Binding-site contacts:
Ligand atom OP2 contacts residue PRO276 of chain 22.A at 3.9 Å.
Ligand atom OP1 contacts residue PRO276 of chain 22.A at 3.1 Å.
Ligand atom P contacts residue ASN139 of chain 22.A at 3.7 Å.
Ligand atom C1' contacts residue TRP60 of chain 22.A at 3.5 Å (hydrophobic).
Ligand atom O3' contacts residue GLN137 of chain 22.A at 2.0 Å (h-bond).
Ligand atom OP2 contacts residue ARG534 of chain 22.A at 3.6 Å.
Ligand atom N3 contacts residue TRP60 of chain 22.A at 3.0 Å.
Ligand atom C2 contacts residue TRP60 of chain 22.A at 3.4 Å (hydrophobic).
Ligand atom C1' contacts residue GLN137 of chain 22.A at 4.0 Å.
Ligand atom OP2 contacts residue ASN139 of chain 22.A at 3.3 Å (h-bond).
Ligand atom N1 contacts residue TRP60 of chain 22.A at 3.5 Å.
Ligand atom O3' contacts residue TRP60 of chain 22.A at 4.4 Å.
Ligand atom C4 contacts residue TRP60 of chain 22.A at 3.5 Å (hydrophobic).
Ligand atom C5 contacts residue TRP60 of chain 22.A at 3.8 Å (hydrophobic).
Ligand atom O4' contacts residue TRP60 of chain 22.A at 4.2 Å.
Ligand atom C2' contacts residue TRP60 of chain 22.A at 4.1 Å (hydrophobic).
Ligand atom OP2 contacts residue TRP60 of chain 22.A at 4.4 Å.
Ligand atom N6 contacts residue GLY57 of chain 22.A at 3.7 Å.
Ligand atom O5' contacts residue TRP60 of chain 22.A at 3.8 Å.
Ligand atom C2' contacts residue GLN137 of chain 22.A at 2.9 Å.
Ligand atom N6 contacts residue TRP60 of chain 22.A at 3.0 Å.
Ligand atom C8 contacts residue TRP60 of chain 22.A at 4.4 Å (hydrophobic).
Ligand atom C6 contacts residue TRP60 of chain 22.A at 3.4 Å (hydrophobic).
Ligand atom OP1 contacts residue ASN275 of chain 22.A at 4.5 Å.
Ligand atom O5' contacts residue PRO276 of chain 22.A at 2.8 Å.
Ligand atom C4' contacts residue GLN137 of chain 22.A at 4.1 Å.
Ligand atom OP1 contacts residue ASN139 of chain 22.A at 3.1 Å (h-bond).
Ligand atom OP2 contacts residue GLN137 of chain 22.A at 3.8 Å.
Ligand atom N6 contacts residue ASP58 of chain 22.A at 4.3 Å.
Ligand atom C4' contacts residue PRO276 of chain 22.A at 3.7 Å (hydrophobic).
Ligand atom P contacts residue GLN137 of chain 22.A at 3.5 Å.
Ligand atom O3' contacts residue PRO276 of chain 22.A at 3.4 Å.
Ligand atom C3' contacts residue GLN137 of chain 22.A at 2.6 Å.
Ligand atom N7 contacts residue TRP60 of chain 22.A at 3.9 Å.
Ligand atom C5' contacts residue PRO276 of chain 22.A at 3.7 Å (hydrophobic).
Ligand atom P contacts residue PRO276 of chain 22.A at 3.8 Å.
Ligand atom N9 contacts residue TRP60 of chain 22.A at 3.8 Å.
Ligand atom C3' contacts residue PRO276 of chain 22.A at 3.2 Å (hydrophobic).
Ligand atom O5' contacts residue GLN137 of chain 22.A at 4.3 Å.
Ligand atom OP1 contacts residue GLN137 of chain 22.A at 4.4 Å.

Sequence of chain 22.A:
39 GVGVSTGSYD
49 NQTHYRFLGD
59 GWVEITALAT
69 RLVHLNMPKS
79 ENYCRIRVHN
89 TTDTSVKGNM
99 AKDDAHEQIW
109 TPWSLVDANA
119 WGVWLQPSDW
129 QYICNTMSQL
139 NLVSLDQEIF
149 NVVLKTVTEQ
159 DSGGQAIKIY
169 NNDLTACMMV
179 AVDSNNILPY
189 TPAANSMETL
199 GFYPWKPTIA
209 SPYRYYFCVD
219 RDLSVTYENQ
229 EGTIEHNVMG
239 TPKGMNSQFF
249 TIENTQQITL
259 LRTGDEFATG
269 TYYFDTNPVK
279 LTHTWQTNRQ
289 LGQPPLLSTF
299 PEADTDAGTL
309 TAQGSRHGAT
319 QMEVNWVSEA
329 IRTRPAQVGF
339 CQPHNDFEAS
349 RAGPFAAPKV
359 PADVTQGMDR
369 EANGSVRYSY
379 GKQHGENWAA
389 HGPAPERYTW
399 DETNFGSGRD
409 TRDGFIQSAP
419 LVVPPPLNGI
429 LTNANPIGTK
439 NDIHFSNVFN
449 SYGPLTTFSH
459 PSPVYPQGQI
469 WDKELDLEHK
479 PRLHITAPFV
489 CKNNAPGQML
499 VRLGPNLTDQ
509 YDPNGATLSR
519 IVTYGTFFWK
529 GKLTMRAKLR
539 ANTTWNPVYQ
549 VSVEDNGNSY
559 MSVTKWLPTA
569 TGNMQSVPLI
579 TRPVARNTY

A protein and the small-molecule ligand that binds it are described below.
Small molecule (SMILES): N=c1ccn([C@H]2C[C@H](O[P](=O)(O)OC[C@H]3O[C@@H](n4cnc5c(N)ncnc54)C[C@@H]3O[P](=O)(O)OC[C@H]3O[C@@H](n4cnc5c(N)ncnc54)C[C@@H]3O[P](=O)(O)OC[C@H]3O[C@@H](n4cnc5c(N)ncnc54)C[C@@H]3O)[C@@H](COP(=O)=O)O2)c(=O)[nH]1